This small molecule binds to this protein.
Small molecule (SMILES): CC[C@@H](C#Cc1c(C)nc(N)nc1N)c1cc(OC)c(OC)c(OC)c1

Binding-site contacts:
Ligand atom CAH contacts residue NDP1 of chain 1.H at 3.7 Å.
Ligand atom N3 contacts residue ALA11 of chain 1.B at 3.9 Å.
Ligand atom CAI contacts residue NDP1 of chain 1.H at 3.8 Å.
Ligand atom NAG contacts residue NDP1 of chain 1.H at 3.6 Å.
Ligand atom C5 contacts residue PHE36 of chain 1.B at 3.5 Å (hydrophobic).
Ligand atom NAG contacts residue TYR118 of chain 1.B at 3.3 Å (h-bond).
Ligand atom NAF contacts residue GLU32 of chain 1.B at 2.7 Å (salt-bridge).
Ligand atom NAG contacts residue ILE9 of chain 1.B at 3.0 Å (h-bond).
Ligand atom NAF contacts residue VAL10 of chain 1.B at 3.5 Å.
Ligand atom C2 contacts residue ALA11 of chain 1.B at 3.9 Å (hydrophobic).
Ligand atom NAF contacts residue ALA11 of chain 1.B at 3.7 Å.
Ligand atom CAC contacts residue ILE33 of chain 1.B at 3.8 Å (hydrophobic).
Ligand atom N3 contacts residue NDP1 of chain 1.H at 3.6 Å.
Ligand atom C2 contacts residue PHE36 of chain 1.B at 3.8 Å (hydrophobic).
Ligand atom NAF contacts residue THR133 of chain 1.B at 3.6 Å.
Ligand atom C6 contacts residue GLU32 of chain 1.B at 3.4 Å.
Ligand atom C4 contacts residue PHE36 of chain 1.B at 3.3 Å (hydrophobic).
Ligand atom CAA contacts residue THR58 of chain 1.B at 3.4 Å.
Ligand atom N1 contacts residue PHE36 of chain 1.B at 3.6 Å.
Ligand atom N3 contacts residue PHE36 of chain 1.B at 3.5 Å.
Ligand atom C5 contacts residue NDP1 of chain 1.H at 3.8 Å.
Ligand atom CAC contacts residue PHE36 of chain 1.B at 3.6 Å (hydrophobic).
Ligand atom N3 contacts residue VAL10 of chain 1.B at 3.5 Å (h-bond).
Ligand atom C2 contacts residue VAL10 of chain 1.B at 3.9 Å (hydrophobic).
Ligand atom CAB contacts residue SER61 of chain 1.B at 3.6 Å.
Ligand atom C2 contacts residue GLU32 of chain 1.B at 3.5 Å.
Ligand atom OAO contacts residue SER61 of chain 1.B at 3.9 Å.
Ligand atom NAF contacts residue ILE9 of chain 1.B at 3.7 Å.
Ligand atom CAL contacts residue ILE112 of chain 1.B at 3.7 Å (hydrophobic).
Ligand atom N1 contacts residue GLU32 of chain 1.B at 2.6 Å (salt-bridge).
Ligand atom C6 contacts residue PHE36 of chain 1.B at 3.7 Å (hydrophobic).
Ligand atom CAL contacts residue THR58 of chain 1.B at 3.8 Å.
Ligand atom CAA contacts residue ILE62 of chain 1.B at 3.6 Å (hydrophobic).
Ligand atom CAE contacts residue GLU32 of chain 1.B at 3.5 Å.
Ligand atom C4 contacts residue NDP1 of chain 1.H at 3.5 Å.
Ligand atom NAG contacts residue PHE36 of chain 1.B at 3.5 Å.
Ligand atom N3 contacts residue ILE9 of chain 1.B at 3.5 Å (h-bond).
Ligand atom C4 contacts residue ILE9 of chain 1.B at 3.7 Å (hydrophobic).
Ligand atom CAE contacts residue MET25 of chain 1.B at 3.9 Å (hydrophobic).
Ligand atom NAG contacts residue ILE112 of chain 1.B at 3.2 Å (h-bond).

Sequence of chain 1.B:
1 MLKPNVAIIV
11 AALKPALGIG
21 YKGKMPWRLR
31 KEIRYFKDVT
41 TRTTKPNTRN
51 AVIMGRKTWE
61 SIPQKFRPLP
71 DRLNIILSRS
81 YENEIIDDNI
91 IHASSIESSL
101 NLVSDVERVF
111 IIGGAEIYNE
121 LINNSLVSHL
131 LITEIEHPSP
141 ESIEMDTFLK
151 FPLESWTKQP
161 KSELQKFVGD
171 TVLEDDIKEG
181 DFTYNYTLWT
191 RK